Sequence of chain 1.A:
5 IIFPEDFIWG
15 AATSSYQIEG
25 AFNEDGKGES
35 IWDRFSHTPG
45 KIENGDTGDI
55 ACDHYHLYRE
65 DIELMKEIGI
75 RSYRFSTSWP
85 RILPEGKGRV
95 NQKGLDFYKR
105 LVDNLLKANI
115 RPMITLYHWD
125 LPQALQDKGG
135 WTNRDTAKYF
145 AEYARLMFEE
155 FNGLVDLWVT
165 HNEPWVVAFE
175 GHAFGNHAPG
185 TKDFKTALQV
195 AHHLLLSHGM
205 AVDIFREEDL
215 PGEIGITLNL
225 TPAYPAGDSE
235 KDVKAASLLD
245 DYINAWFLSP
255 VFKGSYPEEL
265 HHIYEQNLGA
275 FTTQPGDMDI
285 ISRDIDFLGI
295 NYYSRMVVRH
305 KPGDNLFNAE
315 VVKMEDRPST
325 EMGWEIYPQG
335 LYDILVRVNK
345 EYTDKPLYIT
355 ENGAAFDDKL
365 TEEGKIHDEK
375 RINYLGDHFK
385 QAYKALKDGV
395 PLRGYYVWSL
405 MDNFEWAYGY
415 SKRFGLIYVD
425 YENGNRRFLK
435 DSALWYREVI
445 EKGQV

This small molecule binds to this protein.
Small molecule (SMILES): OC[C@H]1O[C@@H](O)[C@H](O)[C@@H](O)[C@@H]1O

Binding-site contacts:
Ligand atom C4 contacts residue TRP402 of chain 1.A at 3.9 Å (hydrophobic).
Ligand atom C5 contacts residue GLU409 of chain 1.A at 4.0 Å.
Ligand atom O3 contacts residue GLN21 of chain 1.A at 2.8 Å (h-bond).
Ligand atom C5 contacts residue TRP402 of chain 1.A at 3.6 Å (hydrophobic).
Ligand atom C3 contacts residue GLU355 of chain 1.A at 3.5 Å.
Ligand atom C1 contacts residue GLU355 of chain 1.A at 2.7 Å.
Ligand atom O2 contacts residue HIS122 of chain 1.A at 3.4 Å (h-bond).
Ligand atom C2 contacts residue GLU167 of chain 1.A at 3.6 Å.
Ligand atom C6 contacts residue PHE418 of chain 1.A at 3.6 Å (hydrophobic).
Ligand atom O1 contacts residue TYR297 of chain 1.A at 3.5 Å.
Ligand atom C6 contacts residue TRP402 of chain 1.A at 3.8 Å (hydrophobic).
Ligand atom C3 contacts residue TRP410 of chain 1.A at 3.9 Å (hydrophobic).
Ligand atom O3 contacts residue HIS122 of chain 1.A at 3.0 Å (h-bond).
Ligand atom C5 contacts residue TYR297 of chain 1.A at 3.4 Å (hydrophobic).
Ligand atom C2 contacts residue GLU355 of chain 1.A at 3.2 Å.
Ligand atom C4 contacts residue TRP410 of chain 1.A at 3.8 Å (hydrophobic).
Ligand atom O2 contacts residue ASN295 of chain 1.A at 4.0 Å.
Ligand atom C3 contacts residue TRP402 of chain 1.A at 3.7 Å (hydrophobic).
Ligand atom O5 contacts residue GLU355 of chain 1.A at 3.5 Å (salt-bridge).
Ligand atom O4 contacts residue TRP402 of chain 1.A at 3.2 Å.
Ligand atom O3 contacts residue TRP410 of chain 1.A at 3.0 Å (h-bond).
Ligand atom C5 contacts residue GLU355 of chain 1.A at 3.7 Å.
Ligand atom C6 contacts residue GLU409 of chain 1.A at 3.2 Å.
Ligand atom C1 contacts residue TYR297 of chain 1.A at 3.5 Å (hydrophobic).
Ligand atom O2 contacts residue GLU355 of chain 1.A at 2.8 Å (salt-bridge).
Ligand atom O6 contacts residue PHE418 of chain 1.A at 3.9 Å.
Ligand atom O5 contacts residue TYR297 of chain 1.A at 3.2 Å (h-bond).
Ligand atom O1 contacts residue GLU355 of chain 1.A at 3.5 Å (salt-bridge).
Ligand atom O2 contacts residue ASN166 of chain 1.A at 3.0 Å (h-bond).
Ligand atom O3 contacts residue TRP402 of chain 1.A at 3.7 Å.
Ligand atom O4 contacts residue GLN21 of chain 1.A at 2.9 Å (h-bond).
Ligand atom O2 contacts residue GLU167 of chain 1.A at 3.4 Å (salt-bridge).
Ligand atom O6 contacts residue TRP328 of chain 1.A at 3.4 Å.
Ligand atom C1 contacts residue GLU167 of chain 1.A at 3.3 Å.
Ligand atom C3 contacts residue GLN21 of chain 1.A at 3.9 Å.
Ligand atom C4 contacts residue GLU409 of chain 1.A at 3.7 Å.
Ligand atom O1 contacts residue GLU167 of chain 1.A at 2.5 Å (salt-bridge).
Ligand atom O4 contacts residue TRP410 of chain 1.A at 3.5 Å (h-bond).
Ligand atom O4 contacts residue GLU409 of chain 1.A at 2.7 Å (salt-bridge).
Ligand atom O6 contacts residue GLU409 of chain 1.A at 2.8 Å (salt-bridge).